This small molecule binds to this protein.
Small molecule (SMILES): CC1=C(C(=O)O)[C@@H]2CC(C)(C)c3c(C)c(C)cc4c3N2[C@@]12C(=O)NC(=O)N=C2N4C[C@H](O)[C@H](O)[C@H](O)COP(=O)(O)O

Binding-site contacts:
Ligand atom O2 contacts residue ARG190 of chain 1.A at 2.8 Å (salt-bridge).
Ligand atom O6 contacts residue K1 of chain 1.E at 3.0 Å.
Ligand atom C6 contacts residue ILE344 of chain 1.A at 3.4 Å (hydrophobic).
Ligand atom O4 contacts residue GLN207 of chain 1.A at 2.9 Å (h-bond).
Ligand atom C10 contacts residue ILE344 of chain 1.A at 3.3 Å (hydrophobic).
Ligand atom O11 contacts residue GLU299 of chain 1.A at 3.5 Å.
Ligand atom C12 contacts residue THR170 of chain 1.A at 3.3 Å.
Ligand atom O9 contacts residue K1 of chain 1.E at 2.9 Å.
Ligand atom N4 contacts residue ILE188 of chain 1.A at 3.4 Å (h-bond).
Ligand atom C22 contacts residue THR170 of chain 1.A at 3.5 Å.
Ligand atom O1 contacts residue ILE204 of chain 1.A at 3.6 Å.
Ligand atom O9 contacts residue ASN185 of chain 1.A at 2.9 Å (h-bond).
Ligand atom C16 contacts residue SER240 of chain 1.A at 3.5 Å.
Ligand atom O8 contacts residue HIS208 of chain 1.A at 2.8 Å (h-bond).
Ligand atom N2 contacts residue GLN207 of chain 1.A at 3.2 Å (h-bond).
Ligand atom O11 contacts residue MET300 of chain 1.A at 3.1 Å (h-bond).
Ligand atom C2 contacts residue ALA189 of chain 1.A at 3.6 Å (hydrophobic).
Ligand atom O10 contacts residue GLU299 of chain 1.A at 3.5 Å.
Ligand atom C14 contacts residue ILE188 of chain 1.A at 3.3 Å (hydrophobic).
Ligand atom C15 contacts residue SER241 of chain 1.A at 3.6 Å.
Ligand atom C1 contacts residue GLN207 of chain 1.A at 3.4 Å.
Ligand atom C21 contacts residue THR170 of chain 1.A at 3.5 Å.
Ligand atom O7 contacts residue LYS408 of chain 1.A at 2.7 Å (salt-bridge).
Ligand atom O10 contacts residue ARG190 of chain 1.A at 2.9 Å (salt-bridge).
Ligand atom P1 contacts residue MN1 of chain 1.G at 3.4 Å.
Ligand atom O5 contacts residue MET242 of chain 1.A at 3.2 Å.
Ligand atom O7 contacts residue HIS208 of chain 1.A at 3.6 Å (h-bond).
Ligand atom O5 contacts residue PRO243 of chain 1.A at 3.2 Å (h-bond).
Ligand atom O5 contacts residue SER241 of chain 1.A at 3.5 Å (h-bond).
Ligand atom O3 contacts residue ILE188 of chain 1.A at 2.7 Å (h-bond).
Ligand atom C11 contacts residue SER241 of chain 1.A at 3.2 Å.
Ligand atom O2 contacts residue ALA189 of chain 1.A at 3.4 Å.
Ligand atom P1 contacts residue K1 of chain 1.E at 3.5 Å.
Ligand atom O9 contacts residue GLU250 of chain 1.A at 3.2 Å (salt-bridge).
Ligand atom C4 contacts residue ILE188 of chain 1.A at 3.5 Å (hydrophobic).
Ligand atom O1 contacts residue GLN207 of chain 1.A at 2.8 Å (h-bond).
Ligand atom O6 contacts residue SER240 of chain 1.A at 3.5 Å (h-bond).
Ligand atom O9 contacts residue HIS208 of chain 1.A at 3.3 Å (h-bond).
Ligand atom O9 contacts residue MN1 of chain 1.G at 2.2 Å.
Ligand atom O6 contacts residue SER187 of chain 1.A at 3.3 Å.

Sequence of chain 1.A:
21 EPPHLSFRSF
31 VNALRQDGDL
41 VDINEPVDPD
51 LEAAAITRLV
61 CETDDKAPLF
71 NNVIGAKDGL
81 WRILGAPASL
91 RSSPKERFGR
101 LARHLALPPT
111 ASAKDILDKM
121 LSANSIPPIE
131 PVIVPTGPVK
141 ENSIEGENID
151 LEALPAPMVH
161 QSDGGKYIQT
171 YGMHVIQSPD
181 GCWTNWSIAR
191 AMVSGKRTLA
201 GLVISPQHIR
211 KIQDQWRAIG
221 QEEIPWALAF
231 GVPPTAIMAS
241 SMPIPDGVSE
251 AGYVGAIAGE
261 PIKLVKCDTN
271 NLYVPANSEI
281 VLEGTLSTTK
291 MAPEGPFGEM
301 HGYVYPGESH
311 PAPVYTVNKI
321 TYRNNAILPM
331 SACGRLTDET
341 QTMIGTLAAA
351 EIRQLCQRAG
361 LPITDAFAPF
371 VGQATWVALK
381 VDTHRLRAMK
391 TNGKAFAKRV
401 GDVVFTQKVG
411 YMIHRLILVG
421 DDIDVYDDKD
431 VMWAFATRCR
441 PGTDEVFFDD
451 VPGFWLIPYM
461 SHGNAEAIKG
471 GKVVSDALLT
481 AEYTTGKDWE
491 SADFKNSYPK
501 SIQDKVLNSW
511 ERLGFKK